Sequence of chain 4.B:
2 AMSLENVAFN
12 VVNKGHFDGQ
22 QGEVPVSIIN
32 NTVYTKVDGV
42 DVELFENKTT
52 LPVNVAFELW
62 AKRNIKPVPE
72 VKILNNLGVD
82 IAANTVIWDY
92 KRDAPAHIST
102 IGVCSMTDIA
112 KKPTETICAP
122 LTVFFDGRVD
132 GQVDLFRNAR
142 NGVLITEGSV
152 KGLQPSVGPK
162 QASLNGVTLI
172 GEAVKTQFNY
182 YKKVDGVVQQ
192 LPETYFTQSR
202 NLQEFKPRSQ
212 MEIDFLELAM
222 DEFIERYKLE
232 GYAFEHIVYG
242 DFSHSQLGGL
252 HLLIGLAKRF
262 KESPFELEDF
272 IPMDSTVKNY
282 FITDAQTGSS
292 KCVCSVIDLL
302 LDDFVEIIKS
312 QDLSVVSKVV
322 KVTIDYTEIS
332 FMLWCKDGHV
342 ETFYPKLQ

Binding-site contacts:
Ligand atom C10 contacts residue ASN76 of chain 4.B at 3.9 Å.
Ligand atom C2 contacts residue ALA97 of chain 4.B at 3.6 Å (hydrophobic).
Ligand atom C2 contacts residue LEU75 of chain 4.B at 3.5 Å (hydrophobic).
Ligand atom C7 contacts residue VAL80 of chain 4.B at 3.6 Å (hydrophobic).
Ligand atom C13 contacts residue VAL80 of chain 4.B at 3.7 Å (hydrophobic).
Ligand atom C5 contacts residue ASN76 of chain 4.B at 3.4 Å.
Ligand atom C4 contacts residue ASN76 of chain 4.B at 3.8 Å.
Ligand atom C11 contacts residue ASP81 of chain 4.B at 4.0 Å.
Ligand atom C10 contacts residue GLY79 of chain 4.B at 3.8 Å.
Ligand atom C4 contacts residue ALA97 of chain 4.B at 3.4 Å (hydrophobic).
Ligand atom C8 contacts residue ASN76 of chain 4.B at 3.7 Å.
Ligand atom C12 contacts residue VAL80 of chain 4.B at 3.4 Å (hydrophobic).
Ligand atom C9 contacts residue ASN76 of chain 4.B at 3.3 Å.
Ligand atom C1 contacts residue ALA97 of chain 4.B at 3.7 Å (hydrophobic).
Ligand atom C14 contacts residue VAL80 of chain 4.B at 4.0 Å (hydrophobic).
Ligand atom C13 contacts residue ALA97 of chain 4.B at 3.4 Å (hydrophobic).
Ligand atom C14 contacts residue ASP81 of chain 4.B at 3.9 Å.
Ligand atom C5 contacts residue ALA97 of chain 4.B at 3.5 Å (hydrophobic).
Ligand atom C8 contacts residue ASP39 of chain 2.B at 3.8 Å.
Ligand atom C14 contacts residue HIS98 of chain 4.B at 3.4 Å.
Ligand atom C6 contacts residue ASN76 of chain 4.B at 3.8 Å.
Ligand atom C6 contacts residue VAL80 of chain 4.B at 3.5 Å (hydrophobic).
Ligand atom C11 contacts residue GLY79 of chain 4.B at 3.9 Å.
Ligand atom C1 contacts residue VAL80 of chain 4.B at 4.0 Å (hydrophobic).
Ligand atom F1 contacts residue LEU75 of chain 4.B at 3.8 Å.
Ligand atom C7 contacts residue ASP39 of chain 2.B at 3.6 Å.
Ligand atom F1 contacts residue HIS98 of chain 4.B at 3.9 Å.
Ligand atom C4 contacts residue VAL80 of chain 4.B at 3.5 Å (hydrophobic).
Ligand atom C3 contacts residue ALA97 of chain 4.B at 4.0 Å (hydrophobic).
Ligand atom N1 contacts residue VAL80 of chain 4.B at 2.9 Å (h-bond).
Ligand atom C3 contacts residue ASN76 of chain 4.B at 3.2 Å.
Ligand atom C12 contacts residue ASP81 of chain 4.B at 3.6 Å.
Ligand atom N1 contacts residue ASN76 of chain 4.B at 2.9 Å (h-bond).
Ligand atom C5 contacts residue VAL80 of chain 4.B at 3.5 Å (hydrophobic).
Ligand atom F1 contacts residue ILE88 of chain 4.B at 3.4 Å.
Ligand atom C14 contacts residue ALA97 of chain 4.B at 4.0 Å (hydrophobic).
Ligand atom C13 contacts residue HIS98 of chain 4.B at 3.4 Å.
Ligand atom C1 contacts residue HIS98 of chain 4.B at 4.0 Å.
Ligand atom C13 contacts residue ASP81 of chain 4.B at 3.4 Å.
Ligand atom C6 contacts residue ASP39 of chain 2.B at 3.4 Å.

A protein and the small-molecule ligand that binds it are described below.
Small molecule (SMILES): Fc1ccc(CNCc2ccccc2)cc1

Sequence of chain 2.B:
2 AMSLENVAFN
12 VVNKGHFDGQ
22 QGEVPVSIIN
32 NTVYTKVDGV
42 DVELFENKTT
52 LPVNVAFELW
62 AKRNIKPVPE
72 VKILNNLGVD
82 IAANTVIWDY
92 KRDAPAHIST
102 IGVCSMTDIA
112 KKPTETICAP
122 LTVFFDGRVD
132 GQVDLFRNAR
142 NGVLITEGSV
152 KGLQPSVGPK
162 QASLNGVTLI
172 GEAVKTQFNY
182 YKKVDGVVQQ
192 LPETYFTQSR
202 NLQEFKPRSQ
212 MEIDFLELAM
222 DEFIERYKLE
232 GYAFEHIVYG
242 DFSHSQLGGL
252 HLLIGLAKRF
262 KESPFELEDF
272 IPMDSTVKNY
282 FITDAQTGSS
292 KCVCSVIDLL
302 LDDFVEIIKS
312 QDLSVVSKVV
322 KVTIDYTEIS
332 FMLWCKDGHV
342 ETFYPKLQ